A protein and the small-molecule ligand that binds it are described below.
Small molecule (SMILES): CC[C@@H]1C=C(C)[C@@H](O)[C@H](C)C[C@H](OC)[C@H]2O[C@@](O)(C(=O)C(=O)N3CCCC[C@H]3C(=O)O[C@H](/C(C)=C/[C@@H]3CC[C@@H](Oc4ccc5c(ccn5C)c4)[C@H](OC)C3)[C@H](C)[C@@H](O)CC1=O)[C@H](C)C[C@@H]2OC

Binding-site contacts:
Ligand atom C31 contacts residue TYR82 of chain 1.B at 4.0 Å (hydrophobic).
Ligand atom O5 contacts residue ASP37 of chain 1.B at 3.9 Å.
Ligand atom C35 contacts residue TYR82 of chain 1.B at 3.6 Å (hydrophobic).
Ligand atom O4 contacts residue PHE99 of chain 1.B at 4.0 Å.
Ligand atom C27 contacts residue TYR82 of chain 1.B at 4.0 Å (hydrophobic).
Ligand atom O4 contacts residue TYR26 of chain 1.B at 3.4 Å.
Ligand atom O6 contacts residue ASP37 of chain 1.B at 3.1 Å.
Ligand atom O4 contacts residue PHE36 of chain 1.B at 3.9 Å.
Ligand atom O3 contacts residue TYR82 of chain 1.B at 3.0 Å (h-bond).
Ligand atom C6 contacts residue TYR26 of chain 1.B at 3.8 Å (hydrophobic).
Ligand atom O4 contacts residue ASP37 of chain 1.B at 3.5 Å (salt-bridge).
Ligand atom C29 contacts residue TYR82 of chain 1.B at 3.6 Å (hydrophobic).
Ligand atom C5 contacts residue PHE46 of chain 1.B at 3.6 Å (hydrophobic).
Ligand atom C41 contacts residue GLU54 of chain 1.B at 3.8 Å.
Ligand atom C5 contacts residue TYR26 of chain 1.B at 3.7 Å (hydrophobic).
Ligand atom C35 contacts residue ILE91 of chain 1.B at 4.0 Å (hydrophobic).
Ligand atom C2 contacts residue TYR82 of chain 1.B at 3.9 Å (hydrophobic).
Ligand atom C26 contacts residue GLU54 of chain 1.B at 3.7 Å.
Ligand atom C4 contacts residue VAL55 of chain 1.B at 3.9 Å (hydrophobic).
Ligand atom O2 contacts residue VAL55 of chain 1.B at 3.1 Å.
Ligand atom C36 contacts residue ARG42 of chain 1.B at 4.0 Å.
Ligand atom C11 contacts residue TYR82 of chain 1.B at 3.8 Å (hydrophobic).
Ligand atom C8 contacts residue TYR82 of chain 1.B at 3.8 Å (hydrophobic).
Ligand atom O10 contacts residue GLU54 of chain 1.B at 2.6 Å (salt-bridge).
Ligand atom C4 contacts residue PHE46 of chain 1.B at 3.4 Å (hydrophobic).
Ligand atom C25 contacts residue GLU54 of chain 1.B at 4.0 Å.
Ligand atom C24 contacts residue GLU54 of chain 1.B at 3.9 Å.
Ligand atom C1 contacts residue TYR82 of chain 1.B at 4.0 Å (hydrophobic).
Ligand atom C42 contacts residue TYR82 of chain 1.B at 3.7 Å (hydrophobic).
Ligand atom O2 contacts residue GLU54 of chain 1.B at 3.4 Å (salt-bridge).
Ligand atom O2 contacts residue ILE56 of chain 1.B at 3.0 Å (h-bond).
Ligand atom O3 contacts residue PHE99 of chain 1.B at 3.8 Å.
Ligand atom C12 contacts residue HIS87 of chain 1.B at 3.9 Å.
Ligand atom C44 contacts residue ASP37 of chain 1.B at 4.0 Å.
Ligand atom C30 contacts residue TYR82 of chain 1.B at 3.7 Å (hydrophobic).
Ligand atom C4 contacts residue TRP59 of chain 1.B at 3.8 Å (hydrophobic).
Ligand atom C45 contacts residue ALA81 of chain 1.B at 3.3 Å (hydrophobic).
Ligand atom C3 contacts residue TRP59 of chain 1.B at 3.6 Å (hydrophobic).
Ligand atom C45 contacts residue TYR82 of chain 1.B at 3.8 Å (hydrophobic).
Ligand atom O5 contacts residue TYR26 of chain 1.B at 3.7 Å.

Sequence of chain 1.B:
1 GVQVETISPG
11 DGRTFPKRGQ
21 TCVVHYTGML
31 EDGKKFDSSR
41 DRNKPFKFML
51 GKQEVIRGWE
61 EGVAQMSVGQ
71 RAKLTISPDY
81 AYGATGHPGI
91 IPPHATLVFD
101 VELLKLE